This protein binds this small molecule.
Small molecule (SMILES): C[C@@H](O)[C@@H](C)O

Binding-site contacts:
Ligand atom C3 contacts residue ARG240 of chain 2.A at 4.4 Å.
Ligand atom C4 contacts residue ARG207 of chain 2.A at 4.5 Å.
Ligand atom C3 contacts residue ARG207 of chain 2.A at 4.0 Å.
Ligand atom O6 contacts residue ARG240 of chain 2.A at 3.5 Å (salt-bridge).
Ligand atom C1 contacts residue PHE189 of chain 2.A at 3.1 Å (hydrophobic).
Ligand atom C4 contacts residue THR244 of chain 2.A at 4.0 Å.
Ligand atom C4 contacts residue GLN243 of chain 2.A at 4.0 Å.
Ligand atom O5 contacts residue ARG207 of chain 2.A at 4.2 Å.
Ligand atom O6 contacts residue GLU191 of chain 2.A at 2.2 Å (salt-bridge).
Ligand atom C2 contacts residue PHE189 of chain 2.A at 4.4 Å (hydrophobic).
Ligand atom C3 contacts residue GLU191 of chain 2.A at 3.1 Å.
Ligand atom C4 contacts residue GLU247 of chain 2.A at 2.6 Å.
Ligand atom C1 contacts residue ARG207 of chain 2.A at 3.8 Å.
Ligand atom C2 contacts residue GLU247 of chain 2.A at 3.8 Å.
Ligand atom O6 contacts residue GLU247 of chain 2.A at 4.4 Å.
Ligand atom O5 contacts residue GLU191 of chain 2.A at 2.9 Å (salt-bridge).
Ligand atom C2 contacts residue THR244 of chain 2.A at 4.3 Å.
Ligand atom C2 contacts residue ARG207 of chain 2.A at 3.8 Å.
Ligand atom C4 contacts residue ARG240 of chain 2.A at 4.5 Å.
Ligand atom C3 contacts residue GLU247 of chain 2.A at 3.3 Å.
Ligand atom C2 contacts residue GLU191 of chain 2.A at 4.1 Å.
Ligand atom O5 contacts residue SER190 of chain 2.A at 3.6 Å.
Ligand atom C1 contacts residue THR244 of chain 2.A at 3.8 Å.
Ligand atom O5 contacts residue PHE189 of chain 2.A at 4.2 Å.
Ligand atom C4 contacts residue GLU191 of chain 2.A at 4.1 Å.
Ligand atom C1 contacts residue GLU247 of chain 2.A at 3.6 Å.
Ligand atom C3 contacts residue THR244 of chain 2.A at 4.4 Å.

Sequence of chain 2.A:
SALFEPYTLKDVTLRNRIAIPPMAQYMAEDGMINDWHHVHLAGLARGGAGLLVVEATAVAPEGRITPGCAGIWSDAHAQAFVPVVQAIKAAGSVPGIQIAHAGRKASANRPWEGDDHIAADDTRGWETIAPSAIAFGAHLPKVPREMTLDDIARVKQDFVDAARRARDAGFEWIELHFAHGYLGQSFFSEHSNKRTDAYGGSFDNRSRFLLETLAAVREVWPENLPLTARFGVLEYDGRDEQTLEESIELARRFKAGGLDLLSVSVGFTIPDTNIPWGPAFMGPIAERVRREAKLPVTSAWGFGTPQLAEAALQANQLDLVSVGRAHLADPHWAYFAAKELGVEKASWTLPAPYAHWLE